Sequence of chain 1.F:
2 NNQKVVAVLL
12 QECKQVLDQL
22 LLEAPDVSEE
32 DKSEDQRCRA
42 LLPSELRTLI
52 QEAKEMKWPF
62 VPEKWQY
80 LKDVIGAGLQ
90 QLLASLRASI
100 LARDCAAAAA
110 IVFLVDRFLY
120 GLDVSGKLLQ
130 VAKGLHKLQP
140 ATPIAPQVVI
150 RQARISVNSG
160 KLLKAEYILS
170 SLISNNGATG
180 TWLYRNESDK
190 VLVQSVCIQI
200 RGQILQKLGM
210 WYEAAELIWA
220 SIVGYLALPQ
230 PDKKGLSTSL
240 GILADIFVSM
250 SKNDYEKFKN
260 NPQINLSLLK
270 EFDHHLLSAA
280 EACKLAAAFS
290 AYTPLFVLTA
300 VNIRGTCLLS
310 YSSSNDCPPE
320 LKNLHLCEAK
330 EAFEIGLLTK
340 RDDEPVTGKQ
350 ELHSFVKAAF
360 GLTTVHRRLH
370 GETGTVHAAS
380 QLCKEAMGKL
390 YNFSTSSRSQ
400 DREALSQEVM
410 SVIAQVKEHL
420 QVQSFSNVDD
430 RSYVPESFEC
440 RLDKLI

This protein binds this small molecule.
Small molecule (SMILES): Nc1ncnc2c1ncn2[C@@H]1O[C@H](COP(=O)(O)OP(=O)(O)O[C@@H]2O[C@H]([C@@H](O)CO)[C@@H](O)[C@H](O)[C@@H]2O)[C@@H](O)[C@H]1O

Binding-site contacts:
Ligand atom O30 contacts residue GLN198 of chain 1.F at 2.7 Å (h-bond).
Ligand atom O22 contacts residue ARG116 of chain 1.F at 2.5 Å (salt-bridge).
Ligand atom O28 contacts residue LYS233 of chain 1.F at 3.2 Å.
Ligand atom O36 contacts residue LYS233 of chain 1.F at 2.7 Å (salt-bridge).
Ligand atom C06 contacts residue THR237 of chain 1.F at 3.5 Å.
Ligand atom C09 contacts residue PHE295 of chain 1.F at 3.5 Å (hydrophobic).
Ligand atom C31 contacts residue ASP231 of chain 1.F at 3.2 Å.
Ligand atom O36 contacts residue GLN67 of chain 1.F at 3.3 Å (h-bond).
Ligand atom N01 contacts residue SER236 of chain 1.F at 3.0 Å (h-bond).
Ligand atom O23 contacts residue LYS233 of chain 1.F at 3.1 Å (salt-bridge).
Ligand atom N01 contacts residue PHE295 of chain 1.F at 3.4 Å.
Ligand atom O25 contacts residue LYS233 of chain 1.F at 2.9 Å (salt-bridge).
Ligand atom C33 contacts residue ASP231 of chain 1.F at 3.2 Å.
Ligand atom O21 contacts residue GLN146 of chain 1.F at 3.3 Å.
Ligand atom C02 contacts residue PHE295 of chain 1.F at 3.3 Å (hydrophobic).
Ligand atom O18 contacts residue ARG150 of chain 1.F at 2.8 Å (salt-bridge).
Ligand atom O34 contacts residue TYR68 of chain 1.F at 3.4 Å (h-bond).
Ligand atom O32 contacts residue TYR224 of chain 1.F at 3.3 Å (h-bond).
Ligand atom O23 contacts residue ARG116 of chain 1.F at 3.0 Å (salt-bridge).
Ligand atom N03 contacts residue PHE295 of chain 1.F at 3.4 Å.
Ligand atom O22 contacts residue ARG150 of chain 1.F at 2.9 Å (salt-bridge).
Ligand atom O30 contacts residue ARG153 of chain 1.F at 2.9 Å (salt-bridge).
Ligand atom O19 contacts residue ARG153 of chain 1.F at 3.4 Å (salt-bridge).
Ligand atom O34 contacts residue GLN67 of chain 1.F at 2.6 Å (h-bond).
Ligand atom O17 contacts residue ARG116 of chain 1.F at 3.3 Å.
Ligand atom C24 contacts residue PHE61 of chain 1.F at 3.5 Å (hydrophobic).
Ligand atom C24 contacts residue LYS233 of chain 1.F at 3.3 Å.
Ligand atom O32 contacts residue ASP231 of chain 1.F at 2.5 Å (salt-bridge).
Ligand atom O22 contacts residue GLN146 of chain 1.F at 3.5 Å (h-bond).
Ligand atom O32 contacts residue GLY234 of chain 1.F at 3.3 Å.
Ligand atom O28 contacts residue THR237 of chain 1.F at 3.0 Å (h-bond).
Ligand atom C07 contacts residue PHE295 of chain 1.F at 3.4 Å (hydrophobic).
Ligand atom O21 contacts residue PHE61 of chain 1.F at 3.5 Å.
Ligand atom O30 contacts residue VAL195 of chain 1.F at 3.3 Å.
Ligand atom O21 contacts residue ARG153 of chain 1.F at 3.4 Å (salt-bridge).
Ligand atom O34 contacts residue ASP231 of chain 1.F at 2.4 Å (salt-bridge).
Ligand atom N08 contacts residue PHE295 of chain 1.F at 3.2 Å.
Ligand atom C29 contacts residue GLN198 of chain 1.F at 3.4 Å.
Ligand atom N03 contacts residue SER236 of chain 1.F at 3.4 Å (h-bond).
Ligand atom O17 contacts residue LYS233 of chain 1.F at 2.8 Å (salt-bridge).